Sequence of chain 2.B:
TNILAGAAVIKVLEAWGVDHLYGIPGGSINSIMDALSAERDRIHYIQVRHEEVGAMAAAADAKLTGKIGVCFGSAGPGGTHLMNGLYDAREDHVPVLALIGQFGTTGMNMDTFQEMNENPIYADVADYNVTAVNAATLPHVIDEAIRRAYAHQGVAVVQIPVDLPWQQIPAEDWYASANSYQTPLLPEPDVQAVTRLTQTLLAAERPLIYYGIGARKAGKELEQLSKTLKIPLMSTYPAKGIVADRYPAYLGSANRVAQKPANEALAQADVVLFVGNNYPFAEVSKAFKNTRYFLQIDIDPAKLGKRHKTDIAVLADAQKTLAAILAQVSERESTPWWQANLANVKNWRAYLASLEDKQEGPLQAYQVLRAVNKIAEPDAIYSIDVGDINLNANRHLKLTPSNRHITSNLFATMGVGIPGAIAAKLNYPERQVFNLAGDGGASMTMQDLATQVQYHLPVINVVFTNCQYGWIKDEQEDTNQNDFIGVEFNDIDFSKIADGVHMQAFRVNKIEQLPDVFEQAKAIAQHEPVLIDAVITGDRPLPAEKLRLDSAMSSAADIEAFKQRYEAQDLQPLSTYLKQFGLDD

Binding-site contacts:
Ligand atom OXT contacts residue LEU555 of chain 2.B at 3.7 Å.
Ligand atom CA contacts residue LEU557 of chain 2.B at 4.0 Å (hydrophobic).
Ligand atom C contacts residue ASP558 of chain 2.B at 3.9 Å.
Ligand atom O3 contacts residue ASP558 of chain 2.B at 3.1 Å (salt-bridge).
Ligand atom CA contacts residue MET561 of chain 2.B at 3.6 Å (hydrophobic).
Ligand atom CB contacts residue SER562 of chain 2.B at 3.4 Å.
Ligand atom O3 contacts residue LEU557 of chain 2.B at 3.2 Å (h-bond).
Ligand atom CA contacts residue SER562 of chain 2.B at 3.3 Å.
Ligand atom O3 contacts residue ARG556 of chain 2.B at 3.6 Å.
Ligand atom O contacts residue LEU557 of chain 2.B at 3.2 Å (h-bond).
Ligand atom O contacts residue ARG556 of chain 2.B at 4.2 Å.
Ligand atom OXT contacts residue MET561 of chain 2.B at 3.2 Å.
Ligand atom O3 contacts residue SER562 of chain 2.B at 2.6 Å (h-bond).
Ligand atom CB contacts residue ARG556 of chain 2.B at 3.9 Å.
Ligand atom O3 contacts residue LEU555 of chain 2.B at 3.6 Å.
Ligand atom O contacts residue ASP558 of chain 2.B at 3.2 Å (salt-bridge).
Ligand atom C contacts residue LEU557 of chain 2.B at 4.0 Å (hydrophobic).
Ligand atom O3 contacts residue MET561 of chain 2.B at 3.9 Å.
Ligand atom C contacts residue MET561 of chain 2.B at 3.3 Å (hydrophobic).
Ligand atom O contacts residue MET561 of chain 2.B at 4.0 Å.
Ligand atom CA contacts residue ASP558 of chain 2.B at 4.0 Å.
Ligand atom CB contacts residue MET561 of chain 2.B at 3.7 Å (hydrophobic).
Ligand atom C contacts residue LEU555 of chain 2.B at 3.4 Å (hydrophobic).
Ligand atom O contacts residue PRO581 of chain 2.B at 4.4 Å.
Ligand atom CA contacts residue ARG556 of chain 2.B at 4.1 Å.
Ligand atom C contacts residue ARG556 of chain 2.B at 4.4 Å.
Ligand atom CB contacts residue LEU555 of chain 2.B at 3.2 Å (hydrophobic).
Ligand atom CA contacts residue LEU555 of chain 2.B at 3.1 Å (hydrophobic).
Ligand atom O contacts residue LEU555 of chain 2.B at 3.8 Å.

A small-molecule ligand and the protein it binds are described below.
Small molecule (SMILES): CC(=O)C(=O)O